Sequence of chain 1.A:
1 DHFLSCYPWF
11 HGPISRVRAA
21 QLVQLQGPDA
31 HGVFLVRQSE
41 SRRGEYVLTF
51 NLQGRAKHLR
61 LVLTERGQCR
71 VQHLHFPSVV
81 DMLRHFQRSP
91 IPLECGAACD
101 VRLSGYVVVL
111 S

Binding-site contacts:
Ligand atom OH contacts residue VAL47 of chain 1.A at 3.7 Å.
Ligand atom N contacts residue GLN72 of chain 1.A at 2.8 Å (h-bond).
Ligand atom CA contacts residue GLN72 of chain 1.A at 3.6 Å.
Ligand atom P contacts residue SER41 of chain 1.A at 3.7 Å.
Ligand atom O contacts residue LEU59 of chain 1.A at 3.6 Å.
Ligand atom CB contacts residue PRO92 of chain 1.A at 3.7 Å (hydrophobic).
Ligand atom C contacts residue HIS58 of chain 1.A at 3.6 Å.
Ligand atom CG2 contacts residue LEU93 of chain 1.A at 3.6 Å (hydrophobic).
Ligand atom O contacts residue GLN72 of chain 1.A at 3.2 Å (h-bond).
Ligand atom CA contacts residue PRO92 of chain 1.A at 3.4 Å (hydrophobic).
Ligand atom O2P contacts residue ARG16 of chain 1.A at 3.0 Å (salt-bridge).
Ligand atom CG2 contacts residue HIS73 of chain 1.A at 3.5 Å.
Ligand atom OH contacts residue SER41 of chain 1.A at 3.6 Å.
Ligand atom OH contacts residue SER39 of chain 1.A at 3.0 Å (h-bond).
Ligand atom O1P contacts residue GLU40 of chain 1.A at 2.9 Å (salt-bridge).
Ligand atom CD2 contacts residue ARG60 of chain 1.A at 3.4 Å.
Ligand atom CD2 contacts residue ILE91 of chain 1.A at 3.6 Å (hydrophobic).
Ligand atom O2P contacts residue ARG37 of chain 1.A at 2.7 Å (salt-bridge).
Ligand atom O3P contacts residue SER41 of chain 1.A at 2.9 Å (h-bond).
Ligand atom CA contacts residue HIS58 of chain 1.A at 3.4 Å.
Ligand atom CD2 contacts residue PRO92 of chain 1.A at 3.6 Å (hydrophobic).
Ligand atom N contacts residue PRO92 of chain 1.A at 3.2 Å (h-bond).
Ligand atom O1P contacts residue ARG37 of chain 1.A at 3.0 Å (salt-bridge).
Ligand atom CE2 contacts residue VAL47 of chain 1.A at 3.6 Å (hydrophobic).
Ligand atom O1P contacts residue SER39 of chain 1.A at 3.3 Å (h-bond).
Ligand atom O contacts residue PRO92 of chain 1.A at 3.6 Å.
Ligand atom CA contacts residue ARG16 of chain 1.A at 3.5 Å.
Ligand atom CG contacts residue ARG60 of chain 1.A at 3.7 Å.
Ligand atom CB contacts residue GLN72 of chain 1.A at 3.6 Å.
Ligand atom CA contacts residue GLN72 of chain 1.A at 3.6 Å.
Ligand atom C contacts residue ARG16 of chain 1.A at 3.5 Å.
Ligand atom CG contacts residue ARG16 of chain 1.A at 3.5 Å.
Ligand atom O1P contacts residue SER41 of chain 1.A at 3.6 Å.
Ligand atom N contacts residue HIS58 of chain 1.A at 2.9 Å (h-bond).
Ligand atom CD2 contacts residue HIS58 of chain 1.A at 3.4 Å.
Ligand atom CE2 contacts residue ARG60 of chain 1.A at 3.7 Å.
Ligand atom CD2 contacts residue LEU93 of chain 1.A at 3.6 Å (hydrophobic).
Ligand atom C contacts residue GLN72 of chain 1.A at 3.6 Å.
Ligand atom O contacts residue ARG16 of chain 1.A at 2.7 Å (salt-bridge).
Ligand atom CB contacts residue HIS58 of chain 1.A at 3.7 Å.

The small molecule below binds the protein below.
Small molecule (SMILES): CCC[C@H](N)C(=O)N[C@@H](Cc1ccc(OP(=O)(O)O)cc1)C(=O)N[C@@H](CC(C)C)C(=O)N[C@@H](Cc1ccc(O)cc1)C(=O)N[C@@H](CC(C)C)C(=O)N[C@H](C(=O)N[C@H](C(=O)N[C@@H](C)C=O)C(C)C)C(C)C